Sequence of chain 1.A:
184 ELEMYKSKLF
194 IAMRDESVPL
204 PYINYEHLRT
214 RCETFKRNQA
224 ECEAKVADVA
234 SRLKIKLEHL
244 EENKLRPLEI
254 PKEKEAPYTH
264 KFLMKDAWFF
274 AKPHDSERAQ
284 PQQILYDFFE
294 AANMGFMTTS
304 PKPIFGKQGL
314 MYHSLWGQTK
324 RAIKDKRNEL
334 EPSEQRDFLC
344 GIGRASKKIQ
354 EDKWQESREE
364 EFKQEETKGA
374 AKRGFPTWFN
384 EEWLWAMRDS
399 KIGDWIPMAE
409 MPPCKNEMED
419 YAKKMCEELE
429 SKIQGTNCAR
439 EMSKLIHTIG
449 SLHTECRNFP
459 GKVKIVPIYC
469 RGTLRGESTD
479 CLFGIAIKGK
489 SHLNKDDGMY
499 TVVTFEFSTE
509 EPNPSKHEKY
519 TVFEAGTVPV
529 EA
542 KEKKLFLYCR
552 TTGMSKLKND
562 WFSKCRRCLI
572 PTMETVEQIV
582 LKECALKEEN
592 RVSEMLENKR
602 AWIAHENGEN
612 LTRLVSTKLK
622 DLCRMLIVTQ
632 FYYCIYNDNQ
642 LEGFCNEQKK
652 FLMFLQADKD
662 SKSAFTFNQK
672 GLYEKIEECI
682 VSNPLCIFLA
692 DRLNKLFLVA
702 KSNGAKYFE

Binding-site contacts:
Ligand atom C5' contacts residue ARG668 of chain 1.B at 3.7 Å.
Ligand atom N4 contacts residue LYS43 of chain 1.C at 3.4 Å (salt-bridge).
Ligand atom O2 contacts residue ARG138 of chain 1.B at 2.5 Å (salt-bridge).
Ligand atom C2 contacts residue ARG138 of chain 1.B at 3.6 Å.
Ligand atom C5 contacts residue ARG50 of chain 1.C at 3.6 Å.
Ligand atom OP1 contacts residue ARG668 of chain 1.B at 3.3 Å.
Ligand atom P contacts residue THR669 of chain 1.B at 3.7 Å.
Ligand atom OP2 contacts residue TRP53 of chain 1.C at 3.3 Å.
Ligand atom C4' contacts residue ASN492 of chain 1.A at 3.4 Å.
Ligand atom N4 contacts residue ARG42 of chain 1.C at 3.0 Å (salt-bridge).
Ligand atom P contacts residue ARG50 of chain 1.C at 3.4 Å.
Ligand atom C5' contacts residue ASN492 of chain 1.A at 3.4 Å.
Ligand atom OP2 contacts residue ARG50 of chain 1.C at 3.4 Å (salt-bridge).
Ligand atom OP2 contacts residue THR669 of chain 1.B at 3.7 Å.
Ligand atom C1' contacts residue ARG42 of chain 1.C at 3.5 Å.
Ligand atom N1 contacts residue ARG50 of chain 1.C at 3.5 Å (salt-bridge).
Ligand atom O4 contacts residue THR40 of chain 1.C at 3.1 Å (h-bond).
Ligand atom O5' contacts residue ARG50 of chain 1.C at 2.9 Å (salt-bridge).
Ligand atom C4' contacts residue THR669 of chain 1.B at 3.9 Å.
Ligand atom C4 contacts residue ARG42 of chain 1.C at 3.7 Å.
Ligand atom N1 contacts residue ARG42 of chain 1.C at 3.9 Å.
Ligand atom OP1 contacts residue ASN667 of chain 1.B at 3.7 Å.
Ligand atom OP2 contacts residue LYS557 of chain 1.A at 3.8 Å.
Ligand atom O3' contacts residue ASN672 of chain 1.B at 3.5 Å (h-bond).
Ligand atom N4 contacts residue SER41 of chain 1.C at 3.4 Å.
Ligand atom OP1 contacts residue THR669 of chain 1.B at 2.5 Å (h-bond).
Ligand atom O4' contacts residue ARG50 of chain 1.C at 3.3 Å (salt-bridge).
Ligand atom O4 contacts residue SER41 of chain 1.C at 3.6 Å.
Ligand atom O2' contacts residue ASN672 of chain 1.B at 3.2 Å (h-bond).
Ligand atom C5' contacts residue ARG50 of chain 1.C at 3.8 Å.
Ligand atom N4 contacts residue GLU44 of chain 1.C at 3.2 Å (salt-bridge).
Ligand atom OP1 contacts residue ASN667 of chain 1.B at 3.9 Å.
Ligand atom C5' contacts residue ASN672 of chain 1.B at 3.9 Å.
Ligand atom N3 contacts residue ARG42 of chain 1.C at 3.8 Å.
Ligand atom C6 contacts residue ARG50 of chain 1.C at 3.3 Å.
Ligand atom O3' contacts residue ASN492 of chain 1.A at 3.8 Å.
Ligand atom OP1 contacts residue ARG668 of chain 1.B at 3.1 Å (salt-bridge).
Ligand atom O3' contacts residue THR669 of chain 1.B at 3.3 Å.
Ligand atom OP1 contacts residue ARG50 of chain 1.C at 3.1 Å (salt-bridge).
Ligand atom O4' contacts residue ARG42 of chain 1.C at 3.1 Å (salt-bridge).

Sequence of chain 1.C:
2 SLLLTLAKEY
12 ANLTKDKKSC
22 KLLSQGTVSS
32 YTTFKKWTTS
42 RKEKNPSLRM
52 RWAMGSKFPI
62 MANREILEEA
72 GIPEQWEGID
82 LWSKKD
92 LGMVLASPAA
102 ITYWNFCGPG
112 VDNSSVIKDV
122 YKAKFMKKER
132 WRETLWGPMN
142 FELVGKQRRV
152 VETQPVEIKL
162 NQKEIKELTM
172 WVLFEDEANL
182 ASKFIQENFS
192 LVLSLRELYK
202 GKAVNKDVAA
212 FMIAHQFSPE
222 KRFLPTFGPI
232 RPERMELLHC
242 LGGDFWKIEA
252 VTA

The small molecule below binds the protein below.
Small molecule (SMILES): Nc1ccn([C@@H]2O[C@H](COP(=O)=O)[C@@H](O[P](=O)(O)OC[C@H]3O[C@@H](n4ccc(=O)[nH]c4=O)[C@H](O)[C@@H]3O[P](=O)(O)OC[C@H]3O[C@@H](n4ccc(N)nc4=O)[C@H](O)[C@@H]3O[P](=O)(O)OC[C@H]3O[C@@H](n4ccc(N)nc4=O)[C@H](O)[C@@H]3O[P](=O)(O)OC[C@H]3O[C@@H](n4ccc(=O)[nH]c4=O)[C@H](O)[C@@H]3O[P](=O)(O)OC[C@H]3O[C@@H](n4cnc5c(=O)nc(N)[nH]c54)[C@H](O)[C@@H]3O[P](=O)(O)OC[C@H]3O[C@@H](n4ccc(N)nc4=O)[C@H](O)[C@@H]3O[P](=O)(O)OC[C@H]3O[C@@H](n4ccc(=O)[nH]c4=O)[C@H](O)[C@@H]3O)[C@H]2O)c(=O)n1

Sequence of chain 1.B:
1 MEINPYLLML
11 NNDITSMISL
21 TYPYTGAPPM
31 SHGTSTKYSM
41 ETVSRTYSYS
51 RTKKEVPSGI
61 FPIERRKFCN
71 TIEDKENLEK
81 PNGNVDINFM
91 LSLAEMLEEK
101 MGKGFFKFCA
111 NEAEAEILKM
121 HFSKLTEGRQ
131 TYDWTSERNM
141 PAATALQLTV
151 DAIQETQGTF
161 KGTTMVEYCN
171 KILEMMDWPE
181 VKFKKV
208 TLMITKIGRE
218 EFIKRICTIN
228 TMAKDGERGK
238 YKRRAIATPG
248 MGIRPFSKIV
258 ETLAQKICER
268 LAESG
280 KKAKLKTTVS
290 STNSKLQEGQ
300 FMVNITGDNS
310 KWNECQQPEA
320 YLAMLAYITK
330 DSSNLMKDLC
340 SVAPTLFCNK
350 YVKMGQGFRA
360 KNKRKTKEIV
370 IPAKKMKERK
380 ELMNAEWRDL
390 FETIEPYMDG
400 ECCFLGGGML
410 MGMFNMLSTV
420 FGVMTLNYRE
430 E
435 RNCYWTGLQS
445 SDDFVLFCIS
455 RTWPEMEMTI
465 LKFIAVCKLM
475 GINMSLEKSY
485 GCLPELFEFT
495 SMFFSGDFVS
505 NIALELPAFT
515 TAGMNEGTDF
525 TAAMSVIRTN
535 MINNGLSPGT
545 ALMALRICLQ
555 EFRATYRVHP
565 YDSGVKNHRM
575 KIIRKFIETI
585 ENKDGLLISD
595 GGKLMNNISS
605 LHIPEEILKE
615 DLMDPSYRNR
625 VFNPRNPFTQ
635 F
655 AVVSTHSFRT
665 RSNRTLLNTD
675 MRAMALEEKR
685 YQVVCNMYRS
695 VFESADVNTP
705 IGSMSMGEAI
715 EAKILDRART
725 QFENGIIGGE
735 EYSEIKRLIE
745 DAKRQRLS